Binding-site contacts:
Ligand atom CL6 contacts residue HIS55 of chain 1.B at 3.4 Å.
Ligand atom CL4 contacts residue PHE35 of chain 1.B at 4.4 Å.
Ligand atom CL2 contacts residue PHE21 of chain 1.B at 3.9 Å.
Ligand atom O1 contacts residue PHE35 of chain 1.B at 4.4 Å.
Ligand atom C3 contacts residue THR56 of chain 1.B at 4.4 Å.
Ligand atom C1 contacts residue PHE35 of chain 1.B at 3.9 Å (hydrophobic).
Ligand atom O1 contacts residue HIS55 of chain 1.B at 2.7 Å (h-bond).
Ligand atom C4 contacts residue VAL59 of chain 1.B at 3.9 Å (hydrophobic).
Ligand atom CL2 contacts residue TYR38 of chain 1.B at 3.0 Å.
Ligand atom C4 contacts residue PHE35 of chain 1.B at 3.6 Å (hydrophobic).
Ligand atom C6 contacts residue HEM1 of chain 1.I at 3.8 Å.
Ligand atom C3 contacts residue PHE35 of chain 1.B at 3.8 Å (hydrophobic).
Ligand atom C2 contacts residue TYR38 of chain 1.B at 3.9 Å (hydrophobic).
Ligand atom C4 contacts residue PHE21 of chain 1.B at 4.0 Å (hydrophobic).
Ligand atom CL2 contacts residue THR56 of chain 1.B at 3.4 Å.
Ligand atom C1 contacts residue TYR38 of chain 1.B at 3.7 Å (hydrophobic).
Ligand atom C3 contacts residue VAL59 of chain 1.B at 4.3 Å (hydrophobic).
Ligand atom C3 contacts residue HIS55 of chain 1.B at 4.5 Å.
Ligand atom C6 contacts residue HIS55 of chain 1.B at 3.7 Å.
Ligand atom CL4 contacts residue PHE21 of chain 1.B at 3.9 Å.
Ligand atom C4 contacts residue HEM1 of chain 1.I at 3.7 Å.
Ligand atom C1 contacts residue HIS55 of chain 1.B at 3.4 Å.
Ligand atom C5 contacts residue VAL59 of chain 1.B at 4.4 Å (hydrophobic).
Ligand atom CL4 contacts residue VAL59 of chain 1.B at 3.5 Å.
Ligand atom CL2 contacts residue HIS55 of chain 1.B at 3.8 Å.
Ligand atom C2 contacts residue HIS55 of chain 1.B at 3.7 Å.
Ligand atom C2 contacts residue PHE21 of chain 1.B at 4.1 Å (hydrophobic).
Ligand atom CL4 contacts residue HEM1 of chain 1.I at 3.1 Å.
Ligand atom CL2 contacts residue PHE52 of chain 1.B at 3.7 Å.
Ligand atom C5 contacts residue HEM1 of chain 1.I at 3.2 Å.
Ligand atom C5 contacts residue PHE35 of chain 1.B at 3.5 Å (hydrophobic).
Ligand atom CL6 contacts residue HEM1 of chain 1.I at 3.0 Å.
Ligand atom C3 contacts residue PHE21 of chain 1.B at 3.3 Å (hydrophobic).
Ligand atom O1 contacts residue TYR38 of chain 1.B at 2.6 Å (h-bond).
Ligand atom C2 contacts residue PHE35 of chain 1.B at 3.9 Å (hydrophobic).
Ligand atom C2 contacts residue THR56 of chain 1.B at 4.4 Å.
Ligand atom C6 contacts residue PHE35 of chain 1.B at 3.7 Å (hydrophobic).

Sequence of chain 1.B:
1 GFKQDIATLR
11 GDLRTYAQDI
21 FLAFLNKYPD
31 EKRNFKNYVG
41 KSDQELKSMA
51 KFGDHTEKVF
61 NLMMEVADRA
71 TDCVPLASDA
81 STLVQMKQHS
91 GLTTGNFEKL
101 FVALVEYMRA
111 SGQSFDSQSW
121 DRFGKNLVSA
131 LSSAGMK

This small molecule binds to this protein.
Small molecule (SMILES): Oc1c(Cl)cc(Cl)cc1Cl